A small-molecule ligand and the protein it binds are described below.
Small molecule (SMILES): CC1=N[Pt]2N=C(C)O[As]2(O)(O)O1

Binding-site contacts:
Ligand atom N2 contacts residue ARG52 of chain 23.A at 3.8 Å.
Ligand atom C4 contacts residue GLU53 of chain 23.A at 3.3 Å.
Ligand atom C3 contacts residue ARG52 of chain 23.A at 3.8 Å.
Ligand atom O3 contacts residue ARG52 of chain 23.A at 2.3 Å (salt-bridge).
Ligand atom AS1 contacts residue ARG52 of chain 23.A at 3.8 Å.
Ligand atom PT1 contacts residue CD1 of chain 23.S at 4.1 Å.
Ligand atom C3 contacts residue GLU53 of chain 23.A at 3.4 Å.
Ligand atom O3 contacts residue CD1 of chain 23.S at 3.3 Å.
Ligand atom C2 contacts residue GLU45 of chain 23.A at 4.0 Å.
Ligand atom O2 contacts residue ARG52 of chain 23.A at 3.5 Å.
Ligand atom O1 contacts residue CD1 of chain 23.S at 3.9 Å.
Ligand atom N1 contacts residue HIS49 of chain 23.A at 2.8 Å (h-bond).
Ligand atom PT1 contacts residue HIS49 of chain 23.A at 2.0 Å.
Ligand atom C4 contacts residue ARG52 of chain 23.A at 3.7 Å.
Ligand atom N2 contacts residue HIS49 of chain 23.A at 3.0 Å (h-bond).
Ligand atom C4 contacts residue GLU56 of chain 23.A at 4.4 Å.
Ligand atom C1 contacts residue HIS49 of chain 23.A at 4.1 Å.
Ligand atom N2 contacts residue GLU53 of chain 23.A at 3.0 Å (salt-bridge).
Ligand atom AS1 contacts residue HIS49 of chain 23.A at 4.3 Å.
Ligand atom C3 contacts residue HIS49 of chain 23.A at 4.2 Å.
Ligand atom C1 contacts residue CD1 of chain 23.S at 3.9 Å.
Ligand atom AS1 contacts residue CD1 of chain 23.S at 4.0 Å.
Ligand atom N1 contacts residue CD1 of chain 23.S at 3.9 Å.

Sequence of chain 23.A:
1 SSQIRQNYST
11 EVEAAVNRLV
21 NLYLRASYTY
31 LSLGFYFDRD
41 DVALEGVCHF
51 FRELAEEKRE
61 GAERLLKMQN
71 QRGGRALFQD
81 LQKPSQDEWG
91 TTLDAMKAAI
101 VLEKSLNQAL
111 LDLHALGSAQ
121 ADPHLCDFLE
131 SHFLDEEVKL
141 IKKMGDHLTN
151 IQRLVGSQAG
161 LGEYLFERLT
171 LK